A protein and the small-molecule ligand that binds it are described below.
Small molecule (SMILES): CC(=O)N[C@@H]1[C@@H](O)[C@H](O)[C@@H](CO)O[C@H]1O

Sequence of chain 1.J:
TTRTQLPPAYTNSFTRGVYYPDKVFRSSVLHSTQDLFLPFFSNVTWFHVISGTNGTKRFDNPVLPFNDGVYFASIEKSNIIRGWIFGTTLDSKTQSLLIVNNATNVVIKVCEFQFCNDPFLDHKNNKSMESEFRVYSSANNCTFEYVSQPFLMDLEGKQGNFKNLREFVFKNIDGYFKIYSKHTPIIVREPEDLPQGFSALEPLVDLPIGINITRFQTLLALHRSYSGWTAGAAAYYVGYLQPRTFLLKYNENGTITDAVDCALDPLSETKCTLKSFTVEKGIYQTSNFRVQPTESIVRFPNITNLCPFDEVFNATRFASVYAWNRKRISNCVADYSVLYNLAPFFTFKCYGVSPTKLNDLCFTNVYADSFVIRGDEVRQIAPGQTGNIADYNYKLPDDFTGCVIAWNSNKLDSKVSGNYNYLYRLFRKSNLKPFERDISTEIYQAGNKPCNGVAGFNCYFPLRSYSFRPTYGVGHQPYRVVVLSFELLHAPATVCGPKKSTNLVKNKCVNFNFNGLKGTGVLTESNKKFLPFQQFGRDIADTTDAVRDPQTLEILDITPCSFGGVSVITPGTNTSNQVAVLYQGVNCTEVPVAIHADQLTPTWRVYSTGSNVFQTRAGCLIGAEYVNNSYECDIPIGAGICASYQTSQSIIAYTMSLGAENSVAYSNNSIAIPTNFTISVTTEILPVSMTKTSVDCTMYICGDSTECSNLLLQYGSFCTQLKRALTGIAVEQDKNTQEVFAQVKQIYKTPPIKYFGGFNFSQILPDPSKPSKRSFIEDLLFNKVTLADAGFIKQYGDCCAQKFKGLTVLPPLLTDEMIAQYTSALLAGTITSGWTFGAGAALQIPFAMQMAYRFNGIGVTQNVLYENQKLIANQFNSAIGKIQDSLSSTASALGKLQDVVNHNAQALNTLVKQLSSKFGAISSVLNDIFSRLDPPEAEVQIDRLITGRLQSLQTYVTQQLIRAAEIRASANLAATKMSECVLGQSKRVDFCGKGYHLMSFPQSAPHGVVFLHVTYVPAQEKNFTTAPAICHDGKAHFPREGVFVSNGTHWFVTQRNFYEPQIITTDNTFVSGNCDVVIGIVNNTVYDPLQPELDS

Binding-site contacts:
Ligand atom C4 contacts residue ASN600 of chain 1.J at 4.2 Å.
Ligand atom C7 contacts residue ASN600 of chain 1.J at 3.8 Å.
Ligand atom N2 contacts residue ASN600 of chain 1.J at 2.9 Å (h-bond).
Ligand atom O6 contacts residue ASN600 of chain 1.J at 3.9 Å.
Ligand atom C5 contacts residue ASN600 of chain 1.J at 3.7 Å.
Ligand atom C2 contacts residue ASN600 of chain 1.J at 2.5 Å.
Ligand atom O7 contacts residue ASN600 of chain 1.J at 4.2 Å.
Ligand atom C1 contacts residue ASN600 of chain 1.J at 1.4 Å.
Ligand atom C3 contacts residue ASN600 of chain 1.J at 3.8 Å.
Ligand atom O5 contacts residue ASN600 of chain 1.J at 2.4 Å (h-bond).